Binding-site contacts:
Ligand atom C11 contacts residue HIS88 of chain 1.A at 3.3 Å.
Ligand atom C35 contacts residue GLY91 of chain 1.A at 3.8 Å.
Ligand atom N26 contacts residue VAL24 of chain 1.A at 3.6 Å.
Ligand atom C17 contacts residue LEU145 of chain 1.A at 3.3 Å (hydrophobic).
Ligand atom C27 contacts residue VAL24 of chain 1.A at 3.7 Å (hydrophobic).
Ligand atom N32 contacts residue LEU65 of chain 1.A at 3.6 Å.
Ligand atom N02 contacts residue ASP95 of chain 1.A at 3.7 Å.
Ligand atom C31 contacts residue THR85 of chain 1.A at 3.5 Å.
Ligand atom N25 contacts residue VAL24 of chain 1.A at 3.7 Å.
Ligand atom O22 contacts residue SER92 of chain 1.A at 3.6 Å.
Ligand atom C16 contacts residue ALA35 of chain 1.A at 3.8 Å (hydrophobic).
Ligand atom C24 contacts residue LYS142 of chain 1.A at 3.6 Å.
Ligand atom C31 contacts residue LYS37 of chain 1.A at 3.7 Å.
Ligand atom C09 contacts residue GLY91 of chain 1.A at 3.6 Å.
Ligand atom C15 contacts residue HIS86 of chain 1.A at 3.3 Å.
Ligand atom C15 contacts residue HIS88 of chain 1.A at 3.8 Å.
Ligand atom C34 contacts residue GLU89 of chain 1.A at 3.6 Å.
Ligand atom C10 contacts residue VAL16 of chain 1.A at 3.6 Å (hydrophobic).
Ligand atom C04 contacts residue MET90 of chain 1.A at 3.7 Å (hydrophobic).
Ligand atom N14 contacts residue HIS88 of chain 1.A at 3.0 Å (h-bond).
Ligand atom C30 contacts residue LYS37 of chain 1.A at 3.5 Å.
Ligand atom N12 contacts residue HIS88 of chain 1.A at 3.0 Å (h-bond).
Ligand atom C11 contacts residue GLY91 of chain 1.A at 3.8 Å.
Ligand atom N12 contacts residue TYR87 of chain 1.A at 3.5 Å.
Ligand atom C08 contacts residue GLY91 of chain 1.A at 3.7 Å.
Ligand atom N18 contacts residue LEU145 of chain 1.A at 3.5 Å.
Ligand atom N14 contacts residue ALA35 of chain 1.A at 3.6 Å.
Ligand atom C34 contacts residue TYR87 of chain 1.A at 3.5 Å (hydrophobic).
Ligand atom C07 contacts residue ASP95 of chain 1.A at 3.5 Å.
Ligand atom C15 contacts residue ALA35 of chain 1.A at 3.4 Å (hydrophobic).
Ligand atom C10 contacts residue GLY91 of chain 1.A at 3.7 Å.
Ligand atom C13 contacts residue HIS88 of chain 1.A at 3.6 Å.
Ligand atom C35 contacts residue GLU89 of chain 1.A at 3.3 Å.
Ligand atom C30 contacts residue THR85 of chain 1.A at 3.5 Å.
Ligand atom N14 contacts residue TYR87 of chain 1.A at 3.8 Å.
Ligand atom C34 contacts residue GLY91 of chain 1.A at 3.8 Å.
Ligand atom C16 contacts residue LEU145 of chain 1.A at 3.5 Å (hydrophobic).
Ligand atom C06 contacts residue VAL16 of chain 1.A at 3.6 Å (hydrophobic).
Ligand atom C33 contacts residue LEU65 of chain 1.A at 3.7 Å (hydrophobic).
Ligand atom C34 contacts residue HIS88 of chain 1.A at 3.0 Å.

Sequence of chain 1.A:
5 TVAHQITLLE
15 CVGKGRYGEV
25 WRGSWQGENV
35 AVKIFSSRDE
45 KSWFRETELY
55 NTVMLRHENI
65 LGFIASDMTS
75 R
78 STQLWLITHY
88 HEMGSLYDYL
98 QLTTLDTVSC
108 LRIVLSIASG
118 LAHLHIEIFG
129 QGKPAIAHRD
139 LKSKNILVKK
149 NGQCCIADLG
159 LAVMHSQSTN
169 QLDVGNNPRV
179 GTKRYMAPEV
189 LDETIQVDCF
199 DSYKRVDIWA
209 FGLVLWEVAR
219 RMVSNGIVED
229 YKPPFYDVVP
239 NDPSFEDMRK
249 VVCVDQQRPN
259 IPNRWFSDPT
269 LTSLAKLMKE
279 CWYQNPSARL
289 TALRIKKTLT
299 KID

A protein and the small-molecule ligand that binds it are described below.
Small molecule (SMILES): CN1CCN(c2ccc(Nc3nccc(-c4c(-c5cccnc5)nn5c4COCC5)n3)cc2)CC1